Binding-site contacts:
Ligand atom O6 contacts residue ASN318 of chain 41.E at 3.3 Å.
Ligand atom C5 contacts residue SER284 of chain 41.E at 4.5 Å.
Ligand atom C6 contacts residue SER284 of chain 41.E at 3.2 Å.
Ligand atom O6 contacts residue SER284 of chain 41.E at 2.9 Å (h-bond).
Ligand atom O5 contacts residue SER284 of chain 41.E at 4.4 Å.
Ligand atom O4 contacts residue ASN318 of chain 41.E at 4.4 Å.
Ligand atom C6 contacts residue ASN318 of chain 41.E at 3.3 Å.

A protein and the small-molecule ligand that binds it are described below.
Small molecule (SMILES): CC(=O)N[C@@H]1[C@@H](O)[C@H](O)[C@@H](CO)O[C@H]1O

Sequence of chain 41.E:
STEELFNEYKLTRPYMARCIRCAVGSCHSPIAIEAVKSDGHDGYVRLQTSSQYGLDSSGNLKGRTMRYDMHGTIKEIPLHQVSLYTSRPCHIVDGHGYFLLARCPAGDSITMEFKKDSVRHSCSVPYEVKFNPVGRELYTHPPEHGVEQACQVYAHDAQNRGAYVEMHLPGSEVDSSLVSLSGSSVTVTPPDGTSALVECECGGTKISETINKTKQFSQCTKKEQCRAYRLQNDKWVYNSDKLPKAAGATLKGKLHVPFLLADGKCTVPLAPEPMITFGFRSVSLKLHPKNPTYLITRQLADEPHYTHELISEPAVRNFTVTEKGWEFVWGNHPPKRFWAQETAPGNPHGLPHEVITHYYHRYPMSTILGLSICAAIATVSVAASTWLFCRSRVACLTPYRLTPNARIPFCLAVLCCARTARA